Sequence of chain 1.B:
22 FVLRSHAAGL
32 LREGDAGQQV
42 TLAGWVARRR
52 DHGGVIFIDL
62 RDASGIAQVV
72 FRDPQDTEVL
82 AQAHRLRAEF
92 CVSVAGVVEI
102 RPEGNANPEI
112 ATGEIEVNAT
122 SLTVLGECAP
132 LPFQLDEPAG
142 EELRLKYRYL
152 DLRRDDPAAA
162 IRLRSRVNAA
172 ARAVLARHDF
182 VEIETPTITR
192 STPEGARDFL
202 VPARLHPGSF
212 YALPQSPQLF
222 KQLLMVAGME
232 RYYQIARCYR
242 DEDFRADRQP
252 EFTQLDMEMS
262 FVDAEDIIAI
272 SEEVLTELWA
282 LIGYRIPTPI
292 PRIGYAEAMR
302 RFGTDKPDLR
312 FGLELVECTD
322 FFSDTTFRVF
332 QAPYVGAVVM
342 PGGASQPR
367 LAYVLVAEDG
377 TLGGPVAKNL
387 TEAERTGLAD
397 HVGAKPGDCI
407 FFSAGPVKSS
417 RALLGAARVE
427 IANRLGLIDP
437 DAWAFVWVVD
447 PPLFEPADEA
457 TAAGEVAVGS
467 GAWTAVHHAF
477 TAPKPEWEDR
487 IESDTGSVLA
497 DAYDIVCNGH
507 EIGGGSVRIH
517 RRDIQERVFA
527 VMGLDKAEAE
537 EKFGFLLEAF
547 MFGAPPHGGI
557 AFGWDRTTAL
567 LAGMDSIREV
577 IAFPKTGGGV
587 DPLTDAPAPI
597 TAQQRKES

A small-molecule ligand and the protein it binds are described below.
Small molecule (SMILES): N[C@@H](CCC(=O)O)C(=O)O

Binding-site contacts:
Ligand atom N contacts residue ASP156 of chain 1.B at 3.1 Å (salt-bridge).
Ligand atom OE1 contacts residue SER65 of chain 1.B at 3.4 Å (h-bond).
Ligand atom CA contacts residue ASP156 of chain 1.B at 4.2 Å.
Ligand atom OE1 contacts residue GLY66 of chain 1.B at 4.4 Å.
Ligand atom OE1 contacts residue ALA64 of chain 1.B at 4.4 Å.